The small molecule below binds the protein below.
Small molecule (SMILES): CC[C@H](C)[C@H](NC(=O)[C@H](Cc1ccc(O)cc1)NC(=O)[C@@H]1CCCN1C(=O)[C@H](CCCCN)/N=C/[C@@H](N)CCCCN)C(=O)N[C@@H](CC(C)C)C(=O)O

Sequence of chain 1.A:
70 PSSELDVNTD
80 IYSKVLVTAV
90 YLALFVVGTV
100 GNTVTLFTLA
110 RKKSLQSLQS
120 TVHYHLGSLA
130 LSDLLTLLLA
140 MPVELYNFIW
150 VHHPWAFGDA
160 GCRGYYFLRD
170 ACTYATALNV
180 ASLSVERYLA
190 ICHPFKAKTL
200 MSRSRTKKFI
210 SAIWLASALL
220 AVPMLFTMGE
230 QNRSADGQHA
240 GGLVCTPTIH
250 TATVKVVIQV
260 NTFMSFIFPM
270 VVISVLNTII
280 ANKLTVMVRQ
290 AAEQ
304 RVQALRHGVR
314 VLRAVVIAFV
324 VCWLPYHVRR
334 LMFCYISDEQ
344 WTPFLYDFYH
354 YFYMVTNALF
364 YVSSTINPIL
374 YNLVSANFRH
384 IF

Binding-site contacts:
Ligand atom C contacts residue TYR165 of chain 1.A at 3.6 Å (hydrophobic).
Ligand atom O contacts residue TYR352 of chain 1.A at 2.7 Å (h-bond).
Ligand atom CZ contacts residue VAL243 of chain 1.A at 3.9 Å (hydrophobic).
Ligand atom O contacts residue PHE336 of chain 1.A at 3.9 Å.
Ligand atom CD contacts residue TRP344 of chain 1.A at 3.6 Å (hydrophobic).
Ligand atom CG2 contacts residue TYR356 of chain 1.A at 3.8 Å (hydrophobic).
Ligand atom CG contacts residue TYR352 of chain 1.A at 3.6 Å (hydrophobic).
Ligand atom C contacts residue TYR352 of chain 1.A at 3.8 Å (hydrophobic).
Ligand atom OXT contacts residue ARG332 of chain 1.A at 3.5 Å (salt-bridge).
Ligand atom CE1 contacts residue LEU74 of chain 1.A at 3.7 Å (hydrophobic).
Ligand atom CD1 contacts residue LEU74 of chain 1.A at 3.9 Å (hydrophobic).
Ligand atom CB contacts residue HIS353 of chain 1.A at 3.6 Å.
Ligand atom CB contacts residue TYR352 of chain 1.A at 3.6 Å (hydrophobic).
Ligand atom CB contacts residue ARG232 of chain 1.A at 3.9 Å.
Ligand atom CA contacts residue TYR349 of chain 1.A at 3.6 Å (hydrophobic).
Ligand atom CG contacts residue TRP344 of chain 1.A at 3.8 Å (hydrophobic).
Ligand atom CG2 contacts residue PHE147 of chain 1.A at 3.6 Å (hydrophobic).
Ligand atom CZ contacts residue HIS151 of chain 1.A at 3.7 Å.
Ligand atom CE contacts residue GLU73 of chain 1.A at 3.6 Å.
Ligand atom CE contacts residue TYR349 of chain 1.A at 3.8 Å (hydrophobic).
Ligand atom CD2 contacts residue ARG333 of chain 1.A at 3.8 Å.
Ligand atom CB contacts residue PHE336 of chain 1.A at 3.8 Å (hydrophobic).
Ligand atom OH contacts residue LEU74 of chain 1.A at 3.5 Å (h-bond).
Ligand atom CE2 contacts residue VAL243 of chain 1.A at 3.7 Å (hydrophobic).
Ligand atom CG contacts residue PHE336 of chain 1.A at 3.6 Å (hydrophobic).
Ligand atom CD2 contacts residue ARG332 of chain 1.A at 3.9 Å.
Ligand atom O contacts residue TYR165 of chain 1.A at 2.4 Å (h-bond).
Ligand atom N contacts residue TYR349 of chain 1.A at 3.7 Å.
Ligand atom CD1 contacts residue PHE147 of chain 1.A at 3.6 Å (hydrophobic).
Ligand atom CG1 contacts residue PHE147 of chain 1.A at 3.8 Å (hydrophobic).
Ligand atom CE2 contacts residue HIS151 of chain 1.A at 3.6 Å.
Ligand atom OH contacts residue HIS151 of chain 1.A at 2.8 Å (h-bond).
Ligand atom O contacts residue PHE336 of chain 1.A at 3.2 Å.
Ligand atom O contacts residue THR245 of chain 1.A at 3.3 Å (h-bond).
Ligand atom CD2 contacts residue VAL243 of chain 1.A at 3.6 Å (hydrophobic).
Ligand atom NZ contacts residue TYR349 of chain 1.A at 3.9 Å.
Ligand atom O contacts residue CYS244 of chain 1.A at 3.7 Å.
Ligand atom CD1 contacts residue MET227 of chain 1.A at 3.7 Å (hydrophobic).
Ligand atom CD2 contacts residue PHE336 of chain 1.A at 3.6 Å (hydrophobic).
Ligand atom CB contacts residue TYR349 of chain 1.A at 3.9 Å (hydrophobic).